Binding-site contacts:
Ligand atom C contacts residue ARG48 of chain 1.A at 3.2 Å.
Ligand atom CD2 contacts residue SER45 of chain 1.A at 4.0 Å.
Ligand atom CA contacts residue SIA1 of chain 1.C at 3.7 Å.
Ligand atom NE1 contacts residue LEU107 of chain 1.A at 4.3 Å.
Ligand atom CZ2 contacts residue VAL109 of chain 1.A at 3.4 Å (hydrophobic).
Ligand atom N contacts residue ARG48 of chain 1.A at 4.5 Å.
Ligand atom CB contacts residue TYR44 of chain 1.A at 4.1 Å (hydrophobic).
Ligand atom NE2 contacts residue SER45 of chain 1.A at 4.4 Å.
Ligand atom C contacts residue ARG48 of chain 1.A at 4.2 Å.
Ligand atom OG1 contacts residue SIA1 of chain 1.C at 1.4 Å.
Ligand atom N contacts residue SIA1 of chain 1.C at 3.6 Å (h-bond).
Ligand atom CA contacts residue ARG48 of chain 1.A at 3.8 Å.
Ligand atom N contacts residue SIA1 of chain 1.C at 4.5 Å.
Ligand atom CE2 contacts residue SIA1 of chain 1.C at 4.2 Å.
Ligand atom CG2 contacts residue SIA1 of chain 1.C at 2.9 Å.
Ligand atom CB contacts residue ARG48 of chain 1.A at 2.9 Å.
Ligand atom O contacts residue ARG48 of chain 1.A at 3.9 Å.
Ligand atom C contacts residue SIA1 of chain 1.C at 4.4 Å.
Ligand atom O contacts residue SIA1 of chain 1.C at 4.3 Å.
Ligand atom CD1 contacts residue SIA1 of chain 1.C at 4.3 Å.
Ligand atom O contacts residue ARG48 of chain 1.A at 3.2 Å (salt-bridge).
Ligand atom CZ2 contacts residue SIA1 of chain 1.C at 3.9 Å.
Ligand atom CA contacts residue SIA1 of chain 1.C at 4.3 Å.
Ligand atom NE1 contacts residue SIA1 of chain 1.C at 3.6 Å.
Ligand atom CH2 contacts residue VAL109 of chain 1.A at 4.0 Å (hydrophobic).
Ligand atom O contacts residue SIA1 of chain 1.C at 4.1 Å.
Ligand atom CG contacts residue ARG48 of chain 1.A at 3.6 Å.
Ligand atom NXT contacts residue ARG48 of chain 1.A at 2.5 Å (salt-bridge).
Ligand atom CE2 contacts residue VAL109 of chain 1.A at 4.0 Å (hydrophobic).
Ligand atom CB contacts residue SIA1 of chain 1.C at 2.4 Å.
Ligand atom ND1 contacts residue ARG48 of chain 1.A at 4.4 Å.
Ligand atom C contacts residue SIA1 of chain 1.C at 3.9 Å.
Ligand atom NE1 contacts residue VAL109 of chain 1.A at 4.4 Å.
Ligand atom CD2 contacts residue ARG48 of chain 1.A at 4.2 Å.

Sequence of chain 1.A:
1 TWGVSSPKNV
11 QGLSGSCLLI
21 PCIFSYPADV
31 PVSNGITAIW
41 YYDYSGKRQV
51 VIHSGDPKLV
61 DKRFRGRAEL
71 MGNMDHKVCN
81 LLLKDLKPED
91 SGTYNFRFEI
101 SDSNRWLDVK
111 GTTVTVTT

The protein below binds the small molecule below.
Small molecule (SMILES): C[C@@H](O)[C@H](NC(=O)CNC(=O)CN)C(=O)N[C@@H](CC1=CN=C2C=CC=CC12)C(=O)NCC(=O)N[C@@H](Cc1cnc[nH]1)C(N)=O